This small molecule binds to this protein.
Small molecule (SMILES): NC(=O)CC[C@@H]1NC(=O)[C@H](CC2=CN=C3C=CC=C[C@H]23)NC(=O)[C@H]2CCCN2C(=O)[C@H](CCC(N)=O)NC(=O)[C@H](CC(N)=O)NC1=O

Sequence of chain 1.I:
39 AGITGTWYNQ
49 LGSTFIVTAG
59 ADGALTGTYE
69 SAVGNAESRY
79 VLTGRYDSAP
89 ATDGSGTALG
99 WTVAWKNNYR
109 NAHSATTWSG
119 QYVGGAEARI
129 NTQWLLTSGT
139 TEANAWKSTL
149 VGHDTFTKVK

Binding-site contacts:
Ligand atom O contacts residue TYR78 of chain 1.I at 3.7 Å.
Ligand atom C contacts residue TRP103 of chain 1.I at 3.6 Å (hydrophobic).
Ligand atom O contacts residue TRP103 of chain 1.I at 3.5 Å.
Ligand atom CZ2 contacts residue ARG108 of chain 1.I at 3.7 Å.
Ligand atom CZ3 contacts residue ASN109 of chain 1.I at 3.8 Å.
Ligand atom O contacts residue SER69 of chain 1.I at 2.8 Å (h-bond).
Ligand atom NE2 contacts residue TRP144 of chain 1.K at 3.9 Å.
Ligand atom OD1 contacts residue THR114 of chain 1.I at 2.7 Å (h-bond).
Ligand atom ND2 contacts residue TRP132 of chain 1.I at 3.3 Å.
Ligand atom O contacts residue SER69 of chain 1.I at 3.2 Å.
Ligand atom CD contacts residue LEU49 of chain 1.I at 3.5 Å (hydrophobic).
Ligand atom CG contacts residue TRP144 of chain 1.K at 3.7 Å (hydrophobic).
Ligand atom O contacts residue SER69 of chain 1.I at 3.6 Å.
Ligand atom O contacts residue ALA110 of chain 1.I at 3.6 Å.
Ligand atom OE1 contacts residue LEU49 of chain 1.I at 3.3 Å (h-bond).
Ligand atom OE1 contacts residue SER112 of chain 1.I at 2.9 Å (h-bond).
Ligand atom CG contacts residue THR114 of chain 1.I at 3.8 Å.
Ligand atom CD1 contacts residue ARG108 of chain 1.I at 3.8 Å.
Ligand atom CG contacts residue TRP144 of chain 1.K at 3.6 Å (hydrophobic).
Ligand atom ND2 contacts residue THR114 of chain 1.I at 3.9 Å.
Ligand atom O contacts residue SER51 of chain 1.I at 3.1 Å (h-bond).
Ligand atom N contacts residue TRP103 of chain 1.I at 3.5 Å.
Ligand atom CG contacts residue SER112 of chain 1.I at 3.7 Å.
Ligand atom NE2 contacts residue LEU49 of chain 1.I at 2.9 Å (h-bond).
Ligand atom NE2 contacts residue SER51 of chain 1.I at 3.2 Å (h-bond).
Ligand atom CA contacts residue TRP103 of chain 1.I at 3.8 Å (hydrophobic).
Ligand atom OD1 contacts residue TRP103 of chain 1.I at 3.5 Å.
Ligand atom CD contacts residue SER112 of chain 1.I at 3.7 Å.
Ligand atom CG contacts residue ASN73 of chain 1.I at 3.9 Å.
Ligand atom OD1 contacts residue LEU134 of chain 1.I at 3.7 Å.
Ligand atom CB contacts residue TRP144 of chain 1.K at 3.6 Å (hydrophobic).
Ligand atom CA contacts residue TRP103 of chain 1.I at 3.5 Å (hydrophobic).
Ligand atom CG contacts residue ALA70 of chain 1.I at 3.7 Å (hydrophobic).
Ligand atom O contacts residue TRP103 of chain 1.I at 3.5 Å.
Ligand atom CG contacts residue ALA110 of chain 1.I at 3.8 Å (hydrophobic).
Ligand atom CD contacts residue LEU134 of chain 1.I at 3.9 Å (hydrophobic).
Ligand atom CB contacts residue TRP144 of chain 1.K at 3.7 Å (hydrophobic).
Ligand atom CE2 contacts residue ARG108 of chain 1.I at 3.6 Å.
Ligand atom NE1 contacts residue ARG108 of chain 1.I at 3.5 Å (salt-bridge).
Ligand atom CD contacts residue SER69 of chain 1.I at 3.9 Å.

Sequence of chain 1.K:
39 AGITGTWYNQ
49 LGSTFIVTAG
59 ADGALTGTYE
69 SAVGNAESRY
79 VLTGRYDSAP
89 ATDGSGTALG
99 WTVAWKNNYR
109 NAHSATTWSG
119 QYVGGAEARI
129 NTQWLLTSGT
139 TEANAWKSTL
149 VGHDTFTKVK